Sequence of chain 1.B:
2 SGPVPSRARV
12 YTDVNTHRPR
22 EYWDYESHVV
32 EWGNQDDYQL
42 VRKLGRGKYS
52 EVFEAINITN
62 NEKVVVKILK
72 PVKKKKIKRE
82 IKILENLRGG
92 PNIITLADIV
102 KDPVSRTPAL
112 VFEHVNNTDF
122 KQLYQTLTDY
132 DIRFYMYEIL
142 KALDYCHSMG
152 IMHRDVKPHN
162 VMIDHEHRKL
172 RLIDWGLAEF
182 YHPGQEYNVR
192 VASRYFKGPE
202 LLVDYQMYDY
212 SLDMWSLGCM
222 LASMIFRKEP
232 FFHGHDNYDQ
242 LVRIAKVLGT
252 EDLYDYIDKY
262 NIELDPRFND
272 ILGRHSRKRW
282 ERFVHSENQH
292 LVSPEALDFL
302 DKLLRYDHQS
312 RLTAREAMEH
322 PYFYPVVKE

Binding-site contacts:
Ligand atom C2 contacts residue VAL116 of chain 1.B at 3.2 Å (hydrophobic).
Ligand atom N6 contacts residue ILE95 of chain 1.B at 3.7 Å.
Ligand atom N3B contacts residue SER51 of chain 1.B at 3.7 Å.
Ligand atom PA contacts residue MG1 of chain 1.K at 3.4 Å.
Ligand atom PB contacts residue MG1 of chain 1.K at 3.6 Å.
Ligand atom O1B contacts residue MG1 of chain 1.J at 2.3 Å.
Ligand atom N3B contacts residue MG1 of chain 1.J at 3.7 Å.
Ligand atom C8 contacts residue ILE174 of chain 1.B at 3.5 Å (hydrophobic).
Ligand atom O2B contacts residue ASP175 of chain 1.B at 2.1 Å (salt-bridge).
Ligand atom N3 contacts residue MET163 of chain 1.B at 3.2 Å.
Ligand atom N7 contacts residue ILE174 of chain 1.B at 3.6 Å.
Ligand atom C2' contacts residue MET163 of chain 1.B at 3.6 Å (hydrophobic).
Ligand atom O1A contacts residue LYS68 of chain 1.B at 3.1 Å (salt-bridge).
Ligand atom O3A contacts residue SER51 of chain 1.B at 3.2 Å (h-bond).
Ligand atom N3B contacts residue LYS49 of chain 1.B at 3.6 Å.
Ligand atom O3' contacts residue HIS160 of chain 1.B at 3.3 Å (h-bond).
Ligand atom C2 contacts residue MET163 of chain 1.B at 3.7 Å (hydrophobic).
Ligand atom N1 contacts residue VAL66 of chain 1.B at 3.4 Å.
Ligand atom O1B contacts residue SER51 of chain 1.B at 3.5 Å (h-bond).
Ligand atom O1A contacts residue ASP175 of chain 1.B at 3.7 Å.
Ligand atom O1B contacts residue LYS68 of chain 1.B at 3.1 Å (salt-bridge).
Ligand atom C4 contacts residue MET163 of chain 1.B at 3.5 Å (hydrophobic).
Ligand atom N1 contacts residue VAL116 of chain 1.B at 3.7 Å.
Ligand atom N6 contacts residue PHE113 of chain 1.B at 3.7 Å.
Ligand atom O4' contacts residue VAL53 of chain 1.B at 3.5 Å.
Ligand atom C6 contacts residue VAL66 of chain 1.B at 3.7 Å (hydrophobic).
Ligand atom O1B contacts residue ASP175 of chain 1.B at 3.5 Å (salt-bridge).
Ligand atom O2A contacts residue ASN161 of chain 1.B at 3.2 Å (h-bond).
Ligand atom PB contacts residue MG1 of chain 1.J at 2.7 Å.
Ligand atom PB contacts residue SER51 of chain 1.B at 3.6 Å.
Ligand atom N6 contacts residue GLU114 of chain 1.B at 3.7 Å.
Ligand atom O2B contacts residue MG1 of chain 1.K at 2.2 Å.
Ligand atom O3A contacts residue LYS68 of chain 1.B at 3.8 Å.
Ligand atom PB contacts residue ASP175 of chain 1.B at 3.5 Å.
Ligand atom O2A contacts residue MG1 of chain 1.K at 1.9 Å.
Ligand atom C5' contacts residue VAL53 of chain 1.B at 3.7 Å (hydrophobic).
Ligand atom O2A contacts residue ASP175 of chain 1.B at 2.8 Å (salt-bridge).
Ligand atom N3B contacts residue GLY48 of chain 1.B at 3.2 Å.
Ligand atom O2B contacts residue MG1 of chain 1.J at 2.2 Å.
Ligand atom C2 contacts residue VAL66 of chain 1.B at 3.6 Å (hydrophobic).

The small molecule below binds the protein below.
Small molecule (SMILES): Nc1ncnc2c1ncn2[C@@H]1O[C@H](CO[P](=O)(O)O[P](=O)(O)NP(=O)(O)O)[C@@H](O)[C@H]1O